Sequence of chain 46.C:
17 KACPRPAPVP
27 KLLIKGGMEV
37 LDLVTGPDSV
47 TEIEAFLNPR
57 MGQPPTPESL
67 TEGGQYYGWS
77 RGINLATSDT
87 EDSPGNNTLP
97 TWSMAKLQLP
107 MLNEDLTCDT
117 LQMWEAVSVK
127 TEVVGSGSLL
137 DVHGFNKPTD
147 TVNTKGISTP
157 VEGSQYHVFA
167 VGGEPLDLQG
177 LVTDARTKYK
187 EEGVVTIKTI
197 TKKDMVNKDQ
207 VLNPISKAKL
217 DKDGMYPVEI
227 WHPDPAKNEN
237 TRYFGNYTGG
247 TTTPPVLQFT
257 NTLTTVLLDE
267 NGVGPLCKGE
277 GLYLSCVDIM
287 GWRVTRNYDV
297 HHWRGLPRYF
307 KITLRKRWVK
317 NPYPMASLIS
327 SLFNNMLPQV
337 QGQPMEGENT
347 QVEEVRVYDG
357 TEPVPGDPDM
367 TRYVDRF

Binding-site contacts:
Ligand atom O1A contacts residue ARG77 of chain 46.C at 2.9 Å (salt-bridge).
Ligand atom C8 contacts residue ARG77 of chain 46.C at 4.4 Å.
Ligand atom O10 contacts residue ASN293 of chain 46.C at 4.5 Å.
Ligand atom O4 contacts residue THR291 of chain 46.C at 3.9 Å.
Ligand atom O6 contacts residue ASN93 of chain 46.C at 4.3 Å.
Ligand atom N5 contacts residue TYR72 of chain 46.C at 2.9 Å (h-bond).
Ligand atom C7 contacts residue TYR72 of chain 46.C at 4.3 Å (hydrophobic).
Ligand atom O4 contacts residue HIS298 of chain 46.C at 3.1 Å (h-bond).
Ligand atom C11 contacts residue ASP85 of chain 46.D at 4.0 Å.
Ligand atom O1A contacts residue TYR72 of chain 46.C at 4.0 Å.
Ligand atom C3 contacts residue GLY78 of chain 46.C at 4.1 Å.
Ligand atom C2 contacts residue GLY78 of chain 46.C at 4.0 Å.
Ligand atom O4 contacts residue ILE79 of chain 46.C at 3.9 Å.
Ligand atom C4 contacts residue TYR72 of chain 46.C at 3.5 Å (hydrophobic).
Ligand atom O4 contacts residue GLY78 of chain 46.C at 3.4 Å.
Ligand atom O4 contacts residue TYR72 of chain 46.C at 4.0 Å.
Ligand atom O1B contacts residue SER89 of chain 46.C at 4.4 Å.
Ligand atom C11 contacts residue TYR72 of chain 46.C at 4.2 Å (hydrophobic).
Ligand atom O8 contacts residue TYR72 of chain 46.C at 4.0 Å.
Ligand atom C3 contacts residue HIS298 of chain 46.C at 4.0 Å.
Ligand atom C10 contacts residue TYR72 of chain 46.C at 4.0 Å (hydrophobic).
Ligand atom C3 contacts residue GLY78 of chain 46.C at 3.8 Å.
Ligand atom C6 contacts residue ASN93 of chain 46.C at 3.9 Å.
Ligand atom C3 contacts residue ARG77 of chain 46.C at 4.3 Å.
Ligand atom C4 contacts residue GLY78 of chain 46.C at 3.5 Å.
Ligand atom C6 contacts residue TYR72 of chain 46.C at 3.7 Å (hydrophobic).
Ligand atom C1 contacts residue GLY78 of chain 46.C at 4.0 Å.
Ligand atom C1 contacts residue ARG77 of chain 46.C at 3.4 Å.
Ligand atom O4 contacts residue ASN80 of chain 46.C at 4.4 Å.
Ligand atom O3 contacts residue GLY78 of chain 46.C at 3.5 Å.
Ligand atom O1B contacts residue ARG77 of chain 46.C at 3.1 Å (salt-bridge).
Ligand atom C5 contacts residue TYR72 of chain 46.C at 3.5 Å (hydrophobic).
Ligand atom C4 contacts residue HIS298 of chain 46.C at 3.9 Å.
Ligand atom O1B contacts residue TYR72 of chain 46.C at 4.2 Å.
Ligand atom O8 contacts residue ARG77 of chain 46.C at 3.5 Å (salt-bridge).
Ligand atom O1A contacts residue GLY78 of chain 46.C at 3.1 Å (h-bond).
Ligand atom C1 contacts residue TYR72 of chain 46.C at 4.3 Å (hydrophobic).

Sequence of chain 46.D:
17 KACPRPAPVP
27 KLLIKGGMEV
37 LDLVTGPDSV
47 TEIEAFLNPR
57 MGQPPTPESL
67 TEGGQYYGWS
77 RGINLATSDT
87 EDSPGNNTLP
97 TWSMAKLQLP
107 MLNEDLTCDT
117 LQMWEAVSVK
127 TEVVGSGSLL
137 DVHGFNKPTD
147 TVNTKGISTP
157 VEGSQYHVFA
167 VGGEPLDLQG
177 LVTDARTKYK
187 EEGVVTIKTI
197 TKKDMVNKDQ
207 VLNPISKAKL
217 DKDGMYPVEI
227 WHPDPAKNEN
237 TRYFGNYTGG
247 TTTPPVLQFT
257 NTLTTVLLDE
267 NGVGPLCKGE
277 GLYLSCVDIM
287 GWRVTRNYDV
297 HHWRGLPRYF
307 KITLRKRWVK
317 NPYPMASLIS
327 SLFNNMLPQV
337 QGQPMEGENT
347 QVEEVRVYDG

The protein below binds the small molecule below.
Small molecule (SMILES): CC(=O)N[C@@H]1[C@@H](O[C@@H]2O[C@H](CO)[C@H](O)[C@H](O[C@]3(C(=O)O)C[C@H](O)[C@@H](NC(C)=O)[C@H]([C@H](O)[C@H](O)CO)O3)[C@H]2O)[C@H](O)[C@@H](CO[C@]2(C(=O)O)C[C@H](O)[C@@H](NC(C)=O)[C@H]([C@H](O)[C@H](O)CO)O2)O[C@H]1O